A small-molecule ligand and the protein it binds are described below.
Small molecule (SMILES): CC[C@H](C)[C@H](NC(=O)[C@H](Cc1ccccc1)NC(=O)[C@@H]1CCCN1C(=O)[C@@H]1CCCN1C(=O)[C@@H](N)CCCN=C(N)N)C(=O)N[C@@H](CO)C(=O)N[C@@H](CC(C)C)C(=O)N[C@H](C=O)CC(N)=O

Binding-site contacts:
Ligand atom CE2 contacts residue ARG60 of chain 1.G at 3.2 Å.
Ligand atom CB contacts residue ASP72 of chain 1.G at 3.5 Å.
Ligand atom CG2 contacts residue TRP86 of chain 1.G at 3.2 Å (hydrophobic).
Ligand atom CB contacts residue ASP72 of chain 1.G at 3.5 Å.
Ligand atom CZ contacts residue ARG60 of chain 1.G at 3.6 Å.
Ligand atom NH1 contacts residue GLN19 of chain 1.G at 3.5 Å (h-bond).
Ligand atom CD2 contacts residue LEU70 of chain 1.G at 3.5 Å (hydrophobic).
Ligand atom CD1 contacts residue TRP73 of chain 1.G at 3.4 Å (hydrophobic).
Ligand atom ND2 contacts residue ASP72 of chain 1.G at 2.8 Å (salt-bridge).
Ligand atom CE1 contacts residue ARG62 of chain 1.G at 3.2 Å.
Ligand atom CE2 contacts residue VAL61 of chain 1.G at 3.0 Å (hydrophobic).
Ligand atom C contacts residue GLY69 of chain 1.G at 3.5 Å.
Ligand atom CD2 contacts residue TRP86 of chain 1.G at 3.7 Å (hydrophobic).
Ligand atom CG contacts residue MET71 of chain 1.G at 3.2 Å (hydrophobic).
Ligand atom CD2 contacts residue LEU70 of chain 1.G at 3.7 Å (hydrophobic).
Ligand atom CB contacts residue ASP72 of chain 1.G at 3.2 Å.
Ligand atom NE contacts residue TYR20 of chain 1.G at 2.6 Å (h-bond).
Ligand atom CG contacts residue GLY67 of chain 1.G at 3.4 Å.
Ligand atom O contacts residue ARG62 of chain 1.G at 3.3 Å (salt-bridge).
Ligand atom OG contacts residue ASP72 of chain 1.G at 2.5 Å (salt-bridge).
Ligand atom ND2 contacts residue ASP77 of chain 1.G at 2.8 Å (salt-bridge).
Ligand atom CZ contacts residue TYR20 of chain 1.G at 3.2 Å (hydrophobic).
Ligand atom ND2 contacts residue TRP73 of chain 1.G at 3.6 Å.
Ligand atom CD2 contacts residue GLY69 of chain 1.G at 3.5 Å.
Ligand atom CZ contacts residue THR55 of chain 1.G at 3.7 Å.
Ligand atom NH1 contacts residue TYR20 of chain 1.G at 3.6 Å.
Ligand atom CD contacts residue TYR20 of chain 1.G at 2.7 Å (hydrophobic).
Ligand atom N contacts residue ASP72 of chain 1.G at 3.3 Å (salt-bridge).
Ligand atom ND2 contacts residue ASN74 of chain 1.G at 3.1 Å (h-bond).
Ligand atom CB contacts residue MET71 of chain 1.G at 3.4 Å (hydrophobic).
Ligand atom O contacts residue MET71 of chain 1.G at 3.0 Å (h-bond).
Ligand atom CG contacts residue ASP72 of chain 1.G at 3.6 Å.
Ligand atom CA contacts residue GLY69 of chain 1.G at 3.2 Å.
Ligand atom N contacts residue GLY69 of chain 1.G at 2.7 Å (h-bond).
Ligand atom CZ contacts residue ARG62 of chain 1.G at 3.7 Å.
Ligand atom CG contacts residue ASN74 of chain 1.G at 3.5 Å.
Ligand atom CD2 contacts residue ARG60 of chain 1.G at 3.7 Å.
Ligand atom O contacts residue LEU70 of chain 1.G at 3.4 Å.
Ligand atom OD1 contacts residue ASN74 of chain 1.G at 3.5 Å (h-bond).
Ligand atom N contacts residue MET71 of chain 1.G at 3.0 Å (h-bond).

Sequence of chain 1.G:
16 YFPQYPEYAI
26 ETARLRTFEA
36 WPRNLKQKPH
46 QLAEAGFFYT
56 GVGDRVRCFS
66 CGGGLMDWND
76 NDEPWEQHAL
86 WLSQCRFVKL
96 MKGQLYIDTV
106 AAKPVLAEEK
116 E